Binding-site contacts:
Ligand atom C22 contacts residue PEK1 of chain 1.QA at 3.9 Å.
Ligand atom C57 contacts residue TRP62 of chain 1.G at 3.9 Å (hydrophobic).
Ligand atom O1 contacts residue GLY63 of chain 1.G at 4.2 Å.
Ligand atom C37 contacts residue PEK1 of chain 1.QA at 4.2 Å.
Ligand atom C34 contacts residue PEK1 of chain 1.QA at 4.5 Å.
Ligand atom C31 contacts residue PEK1 of chain 1.QA at 3.9 Å.
Ligand atom C28 contacts residue PEK1 of chain 1.QA at 4.0 Å.
Ligand atom O61 contacts residue SER61 of chain 1.G at 4.0 Å.
Ligand atom C9 contacts residue GLY63 of chain 1.G at 3.7 Å.
Ligand atom O61 contacts residue TRP34 of chain 1.C at 2.8 Å (h-bond).
Ligand atom C4 contacts residue MET40 of chain 1.C at 3.9 Å (hydrophobic).
Ligand atom C2 contacts residue PHE69 of chain 1.G at 4.0 Å (hydrophobic).
Ligand atom C4 contacts residue TRP34 of chain 1.C at 3.7 Å (hydrophobic).
Ligand atom C43 contacts residue PEK1 of chain 1.QA at 3.7 Å.
Ligand atom C11 contacts residue TRP62 of chain 1.G at 4.1 Å (hydrophobic).
Ligand atom C6 contacts residue MET40 of chain 1.C at 4.5 Å (hydrophobic).
Ligand atom C10 contacts residue TRP62 of chain 1.G at 4.2 Å (hydrophobic).
Ligand atom C18 contacts residue PEK1 of chain 1.QA at 4.1 Å.
Ligand atom C40 contacts residue LEU206 of chain 1.C at 4.3 Å (hydrophobic).
Ligand atom O5 contacts residue MET40 of chain 1.C at 3.9 Å.
Ligand atom C18 contacts residue TRP34 of chain 1.C at 3.9 Å (hydrophobic).
Ligand atom C11 contacts residue GLY63 of chain 1.G at 4.0 Å.
Ligand atom C57 contacts residue TRP34 of chain 1.C at 3.1 Å (hydrophobic).
Ligand atom C31 contacts residue LEU31 of chain 1.C at 4.0 Å (hydrophobic).
Ligand atom C6 contacts residue TRP34 of chain 1.C at 4.2 Å (hydrophobic).
Ligand atom O61 contacts residue MET40 of chain 1.C at 2.8 Å (h-bond).
Ligand atom O55 contacts residue PHE69 of chain 1.G at 4.5 Å.
Ligand atom C57 contacts residue SER61 of chain 1.G at 3.8 Å.
Ligand atom C8 contacts residue GLY63 of chain 1.G at 4.0 Å.
Ligand atom C43 contacts residue PGV1 of chain 1.JA at 4.3 Å.
Ligand atom O5 contacts residue TRP34 of chain 1.C at 3.3 Å.
Ligand atom C57 contacts residue MET40 of chain 1.C at 3.9 Å (hydrophobic).
Ligand atom O16 contacts residue TRP34 of chain 1.C at 4.2 Å.
Ligand atom C6 contacts residue PHE69 of chain 1.G at 4.3 Å (hydrophobic).
Ligand atom O1 contacts residue TRP62 of chain 1.G at 3.3 Å.
Ligand atom C1 contacts residue PHE69 of chain 1.G at 3.9 Å (hydrophobic).
Ligand atom C9 contacts residue TRP62 of chain 1.G at 3.9 Å (hydrophobic).
Ligand atom O6 contacts residue GLY63 of chain 1.G at 3.2 Å (h-bond).
Ligand atom C19 contacts residue LEU43 of chain 1.C at 4.3 Å (hydrophobic).
Ligand atom O6 contacts residue TRP62 of chain 1.G at 3.7 Å.

Sequence of chain 1.G:
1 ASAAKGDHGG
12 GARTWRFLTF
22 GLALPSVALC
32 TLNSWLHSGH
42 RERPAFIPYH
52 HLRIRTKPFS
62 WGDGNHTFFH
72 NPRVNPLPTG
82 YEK

Sequence of chain 1.C:
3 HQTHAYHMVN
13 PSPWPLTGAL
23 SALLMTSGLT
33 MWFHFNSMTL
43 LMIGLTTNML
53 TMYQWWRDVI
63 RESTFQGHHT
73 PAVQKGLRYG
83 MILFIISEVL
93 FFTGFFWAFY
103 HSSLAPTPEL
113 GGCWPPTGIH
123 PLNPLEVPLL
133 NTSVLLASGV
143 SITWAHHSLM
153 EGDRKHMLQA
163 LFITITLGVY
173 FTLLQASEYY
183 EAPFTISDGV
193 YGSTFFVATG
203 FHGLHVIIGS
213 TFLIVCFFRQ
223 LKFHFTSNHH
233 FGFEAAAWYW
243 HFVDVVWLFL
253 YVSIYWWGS

The small molecule below binds the protein below.
Small molecule (SMILES): CCCCCCCCCCO[C@@H]1O[C@H](CO)[C@@H](O[C@H]2O[C@H](CO)[C@@H](O)[C@H](O)[C@H]2O)[C@H](O)[C@H]1O